A small-molecule ligand and the protein it binds are described below.
Small molecule (SMILES): CC(=O)N[C@@H]1[C@@H](O)[C@H](O)[C@@H](CO)O[C@H]1O

Sequence of chain 1.A:
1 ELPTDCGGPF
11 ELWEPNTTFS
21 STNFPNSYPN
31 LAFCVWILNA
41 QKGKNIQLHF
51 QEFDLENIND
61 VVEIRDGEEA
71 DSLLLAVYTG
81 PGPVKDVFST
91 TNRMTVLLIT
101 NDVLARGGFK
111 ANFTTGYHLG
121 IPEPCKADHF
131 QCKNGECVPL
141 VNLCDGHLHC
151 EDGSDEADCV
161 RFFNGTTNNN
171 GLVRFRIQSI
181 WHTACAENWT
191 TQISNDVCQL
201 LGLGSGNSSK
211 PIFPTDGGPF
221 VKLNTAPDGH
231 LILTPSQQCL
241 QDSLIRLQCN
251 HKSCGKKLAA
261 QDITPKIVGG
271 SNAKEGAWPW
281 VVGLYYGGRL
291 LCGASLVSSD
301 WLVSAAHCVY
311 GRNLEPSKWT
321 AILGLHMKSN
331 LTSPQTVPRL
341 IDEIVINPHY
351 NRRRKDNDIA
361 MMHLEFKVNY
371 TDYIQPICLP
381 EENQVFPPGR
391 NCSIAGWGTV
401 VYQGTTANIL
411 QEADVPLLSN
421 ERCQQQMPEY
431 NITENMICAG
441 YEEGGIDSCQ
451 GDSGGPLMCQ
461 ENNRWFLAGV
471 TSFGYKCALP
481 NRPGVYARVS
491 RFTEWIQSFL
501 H

Binding-site contacts:
Ligand atom C1 contacts residue ASN369 of chain 1.A at 1.4 Å.
Ligand atom C7 contacts residue ASN369 of chain 1.A at 3.5 Å.
Ligand atom C5 contacts residue ASN369 of chain 1.A at 3.7 Å.
Ligand atom C4 contacts residue ASN369 of chain 1.A at 4.2 Å.
Ligand atom C3 contacts residue ASN369 of chain 1.A at 3.8 Å.
Ligand atom C2 contacts residue ASN369 of chain 1.A at 2.5 Å.
Ligand atom O5 contacts residue ASN369 of chain 1.A at 2.4 Å (h-bond).
Ligand atom O7 contacts residue ASN369 of chain 1.A at 3.7 Å.
Ligand atom N2 contacts residue ASN369 of chain 1.A at 2.9 Å (h-bond).